Sequence of chain 1.D:
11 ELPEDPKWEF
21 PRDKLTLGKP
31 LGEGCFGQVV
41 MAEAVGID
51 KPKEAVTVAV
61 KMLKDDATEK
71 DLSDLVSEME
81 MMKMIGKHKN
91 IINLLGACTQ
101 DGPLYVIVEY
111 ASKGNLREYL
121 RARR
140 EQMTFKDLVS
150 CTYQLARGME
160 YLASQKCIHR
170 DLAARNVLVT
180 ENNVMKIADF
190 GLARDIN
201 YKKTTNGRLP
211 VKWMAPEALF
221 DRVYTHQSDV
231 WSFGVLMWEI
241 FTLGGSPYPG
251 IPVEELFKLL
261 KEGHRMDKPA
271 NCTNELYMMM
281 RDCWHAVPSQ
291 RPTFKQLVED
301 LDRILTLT

A small-molecule ligand and the protein it binds are described below.
Small molecule (SMILES): Cc1[nH]nc2c1N=C(c1ccccc1Cl)c1cnc(N3CCOCC3)cc1N2

Binding-site contacts:
Ligand atom C01 contacts residue ALA59 of chain 1.D at 3.9 Å (hydrophobic).
Ligand atom C16 contacts residue TYR110 of chain 1.D at 3.9 Å (hydrophobic).
Ligand atom N17 contacts residue ALA59 of chain 1.D at 3.9 Å.
Ligand atom C25 contacts residue TYR110 of chain 1.D at 3.8 Å (hydrophobic).
Ligand atom C19 contacts residue TYR110 of chain 1.D at 3.8 Å (hydrophobic).
Ligand atom C13 contacts residue GLY114 of chain 1.D at 4.1 Å.
Ligand atom N23 contacts residue SER112 of chain 1.D at 3.5 Å (h-bond).
Ligand atom C20 contacts residue SER112 of chain 1.D at 4.1 Å.
Ligand atom CL1 contacts residue VAL39 of chain 1.D at 3.4 Å.
Ligand atom C02 contacts residue LEU177 of chain 1.D at 3.4 Å (hydrophobic).
Ligand atom O26 contacts residue SER112 of chain 1.D at 3.6 Å (h-bond).
Ligand atom C14 contacts residue ALA111 of chain 1.D at 3.5 Å (hydrophobic).
Ligand atom N15 contacts residue TYR110 of chain 1.D at 3.7 Å.
Ligand atom C02 contacts residue ALA59 of chain 1.D at 3.6 Å (hydrophobic).
Ligand atom N17 contacts residue GLU109 of chain 1.D at 3.6 Å (salt-bridge).
Ligand atom C24 contacts residue TYR110 of chain 1.D at 3.3 Å (hydrophobic).
Ligand atom C14 contacts residue GLY114 of chain 1.D at 3.9 Å.
Ligand atom N18 contacts residue LEU177 of chain 1.D at 3.3 Å.
Ligand atom C19 contacts residue ALA111 of chain 1.D at 3.2 Å (hydrophobic).
Ligand atom C03 contacts residue LEU177 of chain 1.D at 3.5 Å (hydrophobic).
Ligand atom C08 contacts residue GLU118 of chain 1.D at 3.9 Å.
Ligand atom C01 contacts residue VAL39 of chain 1.D at 4.2 Å (hydrophobic).
Ligand atom N17 contacts residue LEU177 of chain 1.D at 3.2 Å.
Ligand atom C22 contacts residue LEU31 of chain 1.D at 3.9 Å (hydrophobic).
Ligand atom C19 contacts residue GLY114 of chain 1.D at 3.7 Å.
Ligand atom C25 contacts residue SER112 of chain 1.D at 3.2 Å.
Ligand atom N18 contacts residue GLU109 of chain 1.D at 3.3 Å (salt-bridge).
Ligand atom C16 contacts residue ALA111 of chain 1.D at 3.9 Å (hydrophobic).
Ligand atom C14 contacts residue TYR110 of chain 1.D at 4.1 Å (hydrophobic).
Ligand atom C27 contacts residue SER112 of chain 1.D at 3.6 Å.
Ligand atom N18 contacts residue ALA59 of chain 1.D at 3.3 Å.
Ligand atom C19 contacts residue SER112 of chain 1.D at 4.0 Å.
Ligand atom N15 contacts residue ALA111 of chain 1.D at 2.9 Å (h-bond).
Ligand atom N15 contacts residue LEU177 of chain 1.D at 4.2 Å.
Ligand atom C20 contacts residue GLY114 of chain 1.D at 4.1 Å.
Ligand atom N17 contacts residue TYR110 of chain 1.D at 3.5 Å.
Ligand atom N17 contacts residue ALA111 of chain 1.D at 3.1 Å (h-bond).
Ligand atom C24 contacts residue SER112 of chain 1.D at 3.8 Å.
Ligand atom C16 contacts residue LEU177 of chain 1.D at 3.4 Å (hydrophobic).
Ligand atom C28 contacts residue SER112 of chain 1.D at 4.1 Å.